This protein binds this small molecule.
Small molecule (SMILES): C[C@@H](O)[C@H](N)C(=O)N[C@@H](Cc1ccc(O)cc1)C(=O)N[C@@H](CCCCN)C(=O)N[C@@H](Cc1ccccc1)C(=O)N[C@@H](Cc1ccccc1)C(=O)N[C@@H](CCC(=O)O)C(=O)N[C@@H](CCC(N)=O)C(=O)O

Binding-site contacts:
Ligand atom C contacts residue ARG131 of chain 1.A at 3.4 Å.
Ligand atom CD2 contacts residue SER102 of chain 1.A at 3.4 Å.
Ligand atom CD2 contacts residue LEU109 of chain 1.A at 3.4 Å (hydrophobic).
Ligand atom CZ contacts residue PHE103 of chain 1.A at 3.7 Å (hydrophobic).
Ligand atom CA contacts residue PHE103 of chain 1.A at 3.2 Å (hydrophobic).
Ligand atom CE1 contacts residue GLU113 of chain 1.A at 3.5 Å.
Ligand atom CD2 contacts residue PHE103 of chain 1.A at 3.5 Å (hydrophobic).
Ligand atom O contacts residue HIS104 of chain 1.A at 3.2 Å (h-bond).
Ligand atom CE2 contacts residue VAL107 of chain 1.A at 3.7 Å (hydrophobic).
Ligand atom O contacts residue PHE103 of chain 1.A at 2.9 Å (h-bond).
Ligand atom CD2 contacts residue SER105 of chain 1.A at 3.7 Å.
Ligand atom CG contacts residue PHE103 of chain 1.A at 3.7 Å (hydrophobic).
Ligand atom CZ contacts residue LEU109 of chain 1.A at 3.6 Å (hydrophobic).
Ligand atom O contacts residue PHE103 of chain 1.A at 3.7 Å.
Ligand atom OH contacts residue GLU113 of chain 1.A at 2.7 Å (salt-bridge).
Ligand atom O contacts residue HIS104 of chain 1.A at 3.5 Å.
Ligand atom OE2 contacts residue SER105 of chain 1.A at 3.3 Å.
Ligand atom CE2 contacts residue PHE103 of chain 1.A at 3.4 Å (hydrophobic).
Ligand atom N contacts residue PHE103 of chain 1.A at 2.9 Å (h-bond).
Ligand atom CG contacts residue ARG131 of chain 1.A at 3.7 Å.
Ligand atom O contacts residue ARG131 of chain 1.A at 2.6 Å (salt-bridge).
Ligand atom O contacts residue SER105 of chain 1.A at 2.9 Å (h-bond).
Ligand atom CZ contacts residue THR128 of chain 1.A at 3.5 Å.
Ligand atom CB contacts residue PHE103 of chain 1.A at 3.6 Å (hydrophobic).
Ligand atom CE2 contacts residue HIS104 of chain 1.A at 3.7 Å.
Ligand atom CD contacts residue SER105 of chain 1.A at 3.5 Å.
Ligand atom CD1 contacts residue ARG131 of chain 1.A at 3.7 Å.
Ligand atom CE2 contacts residue SER102 of chain 1.A at 3.5 Å.
Ligand atom CE1 contacts residue HIS104 of chain 1.A at 3.6 Å.
Ligand atom O contacts residue SER102 of chain 1.A at 3.1 Å.
Ligand atom CZ contacts residue GLU113 of chain 1.A at 3.5 Å.
Ligand atom CD2 contacts residue HIS104 of chain 1.A at 3.4 Å.
Ligand atom OH contacts residue PHE112 of chain 1.A at 3.8 Å.
Ligand atom OE1 contacts residue SER105 of chain 1.A at 3.1 Å (h-bond).
Ligand atom CE1 contacts residue THR128 of chain 1.A at 3.2 Å.
Ligand atom CZ contacts residue HIS104 of chain 1.A at 3.5 Å.
Ligand atom CE2 contacts residue ARG131 of chain 1.A at 3.7 Å.
Ligand atom C contacts residue PHE103 of chain 1.A at 3.5 Å (hydrophobic).
Ligand atom OXT contacts residue ARG131 of chain 1.A at 2.8 Å (salt-bridge).
Ligand atom CG contacts residue LEU109 of chain 1.A at 3.6 Å (hydrophobic).

Sequence of chain 1.A:
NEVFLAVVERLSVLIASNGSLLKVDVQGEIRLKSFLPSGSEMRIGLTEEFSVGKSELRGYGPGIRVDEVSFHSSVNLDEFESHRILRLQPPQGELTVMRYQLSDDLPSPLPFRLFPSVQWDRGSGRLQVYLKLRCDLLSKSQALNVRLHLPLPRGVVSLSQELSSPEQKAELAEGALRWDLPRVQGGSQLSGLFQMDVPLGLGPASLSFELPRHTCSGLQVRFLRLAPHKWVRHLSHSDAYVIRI